Sequence of chain 1.C:
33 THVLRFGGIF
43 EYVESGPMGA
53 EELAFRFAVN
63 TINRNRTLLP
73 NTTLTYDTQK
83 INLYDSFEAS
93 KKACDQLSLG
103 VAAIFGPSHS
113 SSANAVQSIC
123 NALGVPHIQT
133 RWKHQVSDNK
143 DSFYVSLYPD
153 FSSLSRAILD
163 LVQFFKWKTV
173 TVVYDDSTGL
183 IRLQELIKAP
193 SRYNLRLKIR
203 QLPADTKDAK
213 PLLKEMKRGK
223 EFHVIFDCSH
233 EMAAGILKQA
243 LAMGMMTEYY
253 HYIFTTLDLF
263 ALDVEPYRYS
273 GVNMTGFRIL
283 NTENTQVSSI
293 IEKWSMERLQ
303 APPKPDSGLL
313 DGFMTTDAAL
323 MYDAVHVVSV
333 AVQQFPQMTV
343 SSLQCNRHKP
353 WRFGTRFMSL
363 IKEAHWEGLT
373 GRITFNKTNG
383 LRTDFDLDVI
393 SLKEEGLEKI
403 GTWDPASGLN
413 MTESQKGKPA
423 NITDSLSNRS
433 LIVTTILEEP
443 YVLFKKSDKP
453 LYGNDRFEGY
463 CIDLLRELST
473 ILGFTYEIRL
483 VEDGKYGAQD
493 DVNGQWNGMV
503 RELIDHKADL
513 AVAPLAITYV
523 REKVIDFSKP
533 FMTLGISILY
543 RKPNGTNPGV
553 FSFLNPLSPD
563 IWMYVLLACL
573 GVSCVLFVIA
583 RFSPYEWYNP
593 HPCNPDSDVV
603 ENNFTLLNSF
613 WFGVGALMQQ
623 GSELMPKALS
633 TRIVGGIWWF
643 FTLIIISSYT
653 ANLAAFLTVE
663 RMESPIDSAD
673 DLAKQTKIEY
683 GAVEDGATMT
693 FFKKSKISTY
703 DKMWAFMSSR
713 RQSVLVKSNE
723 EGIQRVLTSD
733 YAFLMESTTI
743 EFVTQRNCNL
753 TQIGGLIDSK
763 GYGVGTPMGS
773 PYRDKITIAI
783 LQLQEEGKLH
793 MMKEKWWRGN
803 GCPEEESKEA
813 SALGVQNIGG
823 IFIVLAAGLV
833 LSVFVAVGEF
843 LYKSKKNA

A small-molecule ligand and the protein it binds are described below.
Small molecule (SMILES): CC(=O)N[C@@H]1[C@@H](O)[C@H](O)[C@@H](CO)O[C@H]1O

Binding-site contacts:
Ligand atom C4 contacts residue ASN423 of chain 1.C at 4.3 Å.
Ligand atom C5 contacts residue THR425 of chain 1.C at 3.9 Å.
Ligand atom C3 contacts residue ASN423 of chain 1.C at 3.8 Å.
Ligand atom O7 contacts residue ASN423 of chain 1.C at 3.4 Å (h-bond).
Ligand atom C2 contacts residue ASN423 of chain 1.C at 2.5 Å.
Ligand atom O5 contacts residue ASN423 of chain 1.C at 2.5 Å (h-bond).
Ligand atom O6 contacts residue THR425 of chain 1.C at 3.9 Å.
Ligand atom C7 contacts residue ASN423 of chain 1.C at 3.3 Å.
Ligand atom C6 contacts residue THR425 of chain 1.C at 3.6 Å.
Ligand atom C1 contacts residue THR425 of chain 1.C at 3.4 Å.
Ligand atom N2 contacts residue ASN423 of chain 1.C at 2.8 Å (h-bond).
Ligand atom C8 contacts residue ASN423 of chain 1.C at 4.4 Å.
Ligand atom C1 contacts residue ASN423 of chain 1.C at 1.4 Å.
Ligand atom O5 contacts residue THR425 of chain 1.C at 2.8 Å (h-bond).
Ligand atom C5 contacts residue ASN423 of chain 1.C at 3.7 Å.